Sequence of chain 1.B:
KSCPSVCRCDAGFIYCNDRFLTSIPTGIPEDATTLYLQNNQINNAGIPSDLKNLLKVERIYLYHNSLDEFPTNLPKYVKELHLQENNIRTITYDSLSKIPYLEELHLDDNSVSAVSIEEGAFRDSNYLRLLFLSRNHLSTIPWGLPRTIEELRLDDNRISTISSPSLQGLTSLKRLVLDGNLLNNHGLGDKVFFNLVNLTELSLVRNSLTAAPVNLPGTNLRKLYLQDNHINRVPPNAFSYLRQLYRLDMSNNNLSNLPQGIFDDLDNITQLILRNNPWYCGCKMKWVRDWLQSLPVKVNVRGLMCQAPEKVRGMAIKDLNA

The protein below binds the small molecule below.
Small molecule (SMILES): CC(=O)N[C@@H]1[C@@H](O)[C@H](O)[C@@H](CO)O[C@H]1O

Binding-site contacts:
Ligand atom C1 contacts residue ARG250 of chain 1.B at 3.6 Å.
Ligand atom C7 contacts residue ASN275 of chain 1.B at 3.8 Å.
Ligand atom O7 contacts residue ASP274 of chain 1.B at 3.5 Å (salt-bridge).
Ligand atom C4 contacts residue ASN275 of chain 1.B at 4.3 Å.
Ligand atom C2 contacts residue ASN275 of chain 1.B at 2.6 Å.
Ligand atom C2 contacts residue ASP274 of chain 1.B at 3.8 Å.
Ligand atom C7 contacts residue LYS305 of chain 1.B at 4.4 Å.
Ligand atom C1 contacts residue ASN275 of chain 1.B at 1.4 Å.
Ligand atom O6 contacts residue ARG250 of chain 1.B at 4.2 Å.
Ligand atom N2 contacts residue ASP274 of chain 1.B at 3.5 Å (salt-bridge).
Ligand atom C8 contacts residue ASN275 of chain 1.B at 4.0 Å.
Ligand atom O5 contacts residue ASN275 of chain 1.B at 2.5 Å (h-bond).
Ligand atom C1 contacts residue ASP274 of chain 1.B at 3.7 Å.
Ligand atom C8 contacts residue ASP274 of chain 1.B at 4.0 Å.
Ligand atom O5 contacts residue GLN251 of chain 1.B at 4.3 Å.
Ligand atom C3 contacts residue ASN275 of chain 1.B at 3.9 Å.
Ligand atom C6 contacts residue ASP274 of chain 1.B at 4.4 Å.
Ligand atom C5 contacts residue ASN275 of chain 1.B at 3.6 Å.
Ligand atom O5 contacts residue ARG250 of chain 1.B at 3.3 Å (salt-bridge).
Ligand atom N2 contacts residue ASN275 of chain 1.B at 2.8 Å (h-bond).
Ligand atom O6 contacts residue GLN251 of chain 1.B at 2.7 Å (h-bond).
Ligand atom C6 contacts residue GLN251 of chain 1.B at 4.0 Å.
Ligand atom C8 contacts residue LYS305 of chain 1.B at 2.9 Å.
Ligand atom C7 contacts residue ASP274 of chain 1.B at 3.4 Å.
Ligand atom C5 contacts residue GLN251 of chain 1.B at 4.4 Å.
Ligand atom O5 contacts residue ASP274 of chain 1.B at 3.5 Å.